Sequence of chain 14.A:
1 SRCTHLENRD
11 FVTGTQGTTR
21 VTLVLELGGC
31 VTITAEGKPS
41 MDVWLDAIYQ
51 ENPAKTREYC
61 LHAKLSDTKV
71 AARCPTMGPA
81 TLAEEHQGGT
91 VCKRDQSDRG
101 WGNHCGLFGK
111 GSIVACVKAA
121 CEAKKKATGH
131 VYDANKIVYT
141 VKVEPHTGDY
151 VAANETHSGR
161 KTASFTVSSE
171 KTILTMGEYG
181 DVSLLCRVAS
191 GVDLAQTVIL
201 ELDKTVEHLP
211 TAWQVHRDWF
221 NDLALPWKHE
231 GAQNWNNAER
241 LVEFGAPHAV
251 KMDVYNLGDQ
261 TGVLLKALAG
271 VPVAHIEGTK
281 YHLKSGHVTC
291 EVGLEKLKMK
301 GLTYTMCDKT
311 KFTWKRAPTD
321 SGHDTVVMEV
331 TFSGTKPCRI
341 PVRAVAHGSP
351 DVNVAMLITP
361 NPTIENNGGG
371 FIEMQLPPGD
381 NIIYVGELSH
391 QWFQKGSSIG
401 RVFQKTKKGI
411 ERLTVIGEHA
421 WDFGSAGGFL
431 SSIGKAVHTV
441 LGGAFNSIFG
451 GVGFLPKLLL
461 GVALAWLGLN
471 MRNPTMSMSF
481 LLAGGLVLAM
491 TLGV

Binding-site contacts:
Ligand atom C2 contacts residue ASN154 of chain 14.A at 2.4 Å.
Ligand atom C7 contacts residue ASN154 of chain 14.A at 3.4 Å.
Ligand atom C8 contacts residue HIS104 of chain 14.B at 4.5 Å.
Ligand atom O7 contacts residue ASN154 of chain 14.A at 3.4 Å (h-bond).
Ligand atom N2 contacts residue ASN154 of chain 14.A at 2.9 Å (h-bond).
Ligand atom C1 contacts residue HIS104 of chain 14.B at 3.7 Å.
Ligand atom C1 contacts residue ASN154 of chain 14.A at 1.4 Å.
Ligand atom C5 contacts residue ASN154 of chain 14.A at 3.6 Å.
Ligand atom O5 contacts residue ASN154 of chain 14.A at 2.3 Å (h-bond).
Ligand atom C5 contacts residue HIS104 of chain 14.B at 3.2 Å.
Ligand atom C3 contacts residue ASN154 of chain 14.A at 3.8 Å.
Ligand atom C8 contacts residue ASN154 of chain 14.A at 3.7 Å.
Ligand atom C6 contacts residue HIS104 of chain 14.B at 3.5 Å.
Ligand atom O5 contacts residue HIS104 of chain 14.B at 3.1 Å.
Ligand atom C6 contacts residue VAL250 of chain 14.B at 4.3 Å (hydrophobic).
Ligand atom C4 contacts residue HIS104 of chain 14.B at 4.5 Å.
Ligand atom C4 contacts residue ASN154 of chain 14.A at 4.2 Å.

Sequence of chain 14.B:
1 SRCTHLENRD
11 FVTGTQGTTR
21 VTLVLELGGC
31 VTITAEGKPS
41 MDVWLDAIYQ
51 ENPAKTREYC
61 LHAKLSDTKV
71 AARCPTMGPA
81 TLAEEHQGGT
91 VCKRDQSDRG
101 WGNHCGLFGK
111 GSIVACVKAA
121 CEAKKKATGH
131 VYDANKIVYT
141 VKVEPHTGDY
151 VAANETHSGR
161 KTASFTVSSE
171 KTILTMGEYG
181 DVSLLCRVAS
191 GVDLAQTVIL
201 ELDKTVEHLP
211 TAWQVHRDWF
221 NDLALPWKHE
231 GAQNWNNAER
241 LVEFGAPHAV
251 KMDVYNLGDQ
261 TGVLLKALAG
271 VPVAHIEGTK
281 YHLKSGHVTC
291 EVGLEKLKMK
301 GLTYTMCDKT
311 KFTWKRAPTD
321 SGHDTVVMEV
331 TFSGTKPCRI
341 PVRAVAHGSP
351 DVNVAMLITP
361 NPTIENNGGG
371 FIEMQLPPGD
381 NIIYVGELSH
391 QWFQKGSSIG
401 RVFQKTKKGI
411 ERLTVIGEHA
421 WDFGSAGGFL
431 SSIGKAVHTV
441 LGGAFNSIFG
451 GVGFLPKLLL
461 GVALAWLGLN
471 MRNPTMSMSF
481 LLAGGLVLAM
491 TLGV

A protein and the small-molecule ligand that binds it are described below.
Small molecule (SMILES): CC(=O)N[C@H]1[C@H](O[C@H]2[C@H](O)[C@@H](NC(C)=O)CO[C@@H]2CO[C@@H]2O[C@@H](C)[C@@H](O)[C@@H](O)[C@@H]2O)O[C@H](CO)[C@@H](O)[C@@H]1O